Sequence of chain 1.A:
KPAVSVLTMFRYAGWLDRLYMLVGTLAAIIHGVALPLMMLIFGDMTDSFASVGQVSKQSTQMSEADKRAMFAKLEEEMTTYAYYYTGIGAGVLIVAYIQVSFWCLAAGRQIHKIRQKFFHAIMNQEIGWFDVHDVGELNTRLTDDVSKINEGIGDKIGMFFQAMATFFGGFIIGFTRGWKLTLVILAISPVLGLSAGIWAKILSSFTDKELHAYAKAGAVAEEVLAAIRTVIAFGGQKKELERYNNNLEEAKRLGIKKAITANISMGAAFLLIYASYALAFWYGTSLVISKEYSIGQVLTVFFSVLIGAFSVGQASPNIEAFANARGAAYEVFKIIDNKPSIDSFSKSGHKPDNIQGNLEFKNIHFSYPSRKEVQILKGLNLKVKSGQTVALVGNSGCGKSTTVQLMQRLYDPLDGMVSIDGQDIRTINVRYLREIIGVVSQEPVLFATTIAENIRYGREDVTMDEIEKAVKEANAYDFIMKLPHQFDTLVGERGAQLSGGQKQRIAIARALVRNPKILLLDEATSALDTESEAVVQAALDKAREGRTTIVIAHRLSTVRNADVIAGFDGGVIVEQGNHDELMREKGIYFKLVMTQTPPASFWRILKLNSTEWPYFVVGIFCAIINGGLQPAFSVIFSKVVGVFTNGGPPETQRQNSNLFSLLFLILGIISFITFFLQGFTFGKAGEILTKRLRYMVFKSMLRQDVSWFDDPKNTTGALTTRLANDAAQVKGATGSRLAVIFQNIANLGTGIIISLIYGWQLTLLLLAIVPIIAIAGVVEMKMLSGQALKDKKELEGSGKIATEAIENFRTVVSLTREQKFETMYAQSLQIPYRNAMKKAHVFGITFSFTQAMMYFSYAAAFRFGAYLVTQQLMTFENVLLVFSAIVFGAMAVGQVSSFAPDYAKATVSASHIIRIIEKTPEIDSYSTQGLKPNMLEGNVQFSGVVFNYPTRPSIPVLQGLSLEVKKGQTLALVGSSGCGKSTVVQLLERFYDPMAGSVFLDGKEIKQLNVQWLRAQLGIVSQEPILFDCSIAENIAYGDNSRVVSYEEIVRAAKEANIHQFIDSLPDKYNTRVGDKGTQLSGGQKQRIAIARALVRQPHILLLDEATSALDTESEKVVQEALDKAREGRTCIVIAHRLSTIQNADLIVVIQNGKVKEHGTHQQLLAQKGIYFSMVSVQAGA

Binding-site contacts:
Ligand atom BR4 contacts residue ALA307 of chain 1.A at 4.4 Å.
Ligand atom CAO contacts residue PHE310 of chain 1.A at 4.2 Å (hydrophobic).
Ligand atom BR4 contacts residue PHE728 of chain 1.A at 4.3 Å.
Ligand atom BR2 contacts residue PHE728 of chain 1.A at 3.5 Å.
Ligand atom BR1 contacts residue GLN721 of chain 1.A at 3.6 Å.
Ligand atom BR5 contacts residue ILE727 of chain 1.A at 3.6 Å.
Ligand atom CAK contacts residue PHE728 of chain 1.A at 3.6 Å (hydrophobic).
Ligand atom BR1 contacts residue PHE979 of chain 1.A at 3.8 Å.
Ligand atom CAL contacts residue PHE728 of chain 1.A at 3.4 Å (hydrophobic).
Ligand atom CAN contacts residue ILE727 of chain 1.A at 4.4 Å (hydrophobic).
Ligand atom CAM contacts residue PHE724 of chain 1.A at 3.4 Å (hydrophobic).
Ligand atom CAL contacts residue PHE724 of chain 1.A at 3.1 Å (hydrophobic).
Ligand atom BR4 contacts residue PHE310 of chain 1.A at 3.7 Å.
Ligand atom BR1 contacts residue PHE724 of chain 1.A at 3.9 Å.
Ligand atom CAB contacts residue PHE724 of chain 1.A at 4.4 Å (hydrophobic).
Ligand atom CAC contacts residue PHE724 of chain 1.A at 3.8 Å (hydrophobic).
Ligand atom BR3 contacts residue TYR306 of chain 1.A at 4.3 Å.
Ligand atom BR5 contacts residue PHE755 of chain 1.A at 3.8 Å.
Ligand atom CAM contacts residue PHE755 of chain 1.A at 4.2 Å (hydrophobic).
Ligand atom CAN contacts residue PHE728 of chain 1.A at 4.3 Å (hydrophobic).
Ligand atom CAD contacts residue SER725 of chain 1.A at 4.4 Å.
Ligand atom BR3 contacts residue TYR303 of chain 1.A at 3.9 Å.
Ligand atom OAJ contacts residue PHE728 of chain 1.A at 4.0 Å.
Ligand atom CAN contacts residue PHE755 of chain 1.A at 3.9 Å (hydrophobic).
Ligand atom BR5 contacts residue VAL731 of chain 1.A at 3.8 Å.
Ligand atom CAP contacts residue PHE728 of chain 1.A at 3.6 Å (hydrophobic).
Ligand atom CAE contacts residue SER725 of chain 1.A at 3.4 Å.
Ligand atom BR4 contacts residue TYR306 of chain 1.A at 3.9 Å.
Ligand atom CAM contacts residue PHE728 of chain 1.A at 3.6 Å (hydrophobic).
Ligand atom CAO contacts residue PHE728 of chain 1.A at 4.0 Å (hydrophobic).
Ligand atom CAK contacts residue PHE724 of chain 1.A at 4.4 Å (hydrophobic).
Ligand atom CAE contacts residue PHE724 of chain 1.A at 4.2 Å (hydrophobic).
Ligand atom BR3 contacts residue PHE755 of chain 1.A at 3.3 Å.
Ligand atom CAD contacts residue PHE724 of chain 1.A at 3.7 Å (hydrophobic).
Ligand atom CAF contacts residue SER725 of chain 1.A at 4.1 Å.
Ligand atom BR2 contacts residue SER725 of chain 1.A at 3.9 Å.
Ligand atom BR4 contacts residue PHE331 of chain 1.A at 3.6 Å.
Ligand atom CAO contacts residue PHE755 of chain 1.A at 4.3 Å (hydrophobic).
Ligand atom CAF contacts residue PHE724 of chain 1.A at 4.2 Å (hydrophobic).
Ligand atom CAM contacts residue ILE727 of chain 1.A at 4.1 Å (hydrophobic).

The small molecule below binds the protein below.
Small molecule (SMILES): Brc1ccc(Oc2c(Br)cc(Br)cc2Br)c(Br)c1